This protein binds this small molecule.
Small molecule (SMILES): C[C@H](CCC(=O)O)[C@H]1CC[C@H]2[C@@H]3CC[C@@H]4C[C@H](O)CC[C@]4(C)[C@H]3C[C@H](O)[C@]12C

Binding-site contacts:
Ligand atom C16 contacts residue LYS17 of chain 1.C at 4.2 Å.
Ligand atom O2 contacts residue PHE24 of chain 1.C at 3.6 Å.
Ligand atom C7 contacts residue LYS21 of chain 1.C at 3.6 Å.
Ligand atom C2 contacts residue LYS21 of chain 1.C at 4.1 Å.
Ligand atom C20 contacts residue VAL9 of chain 1.C at 4.1 Å (hydrophobic).
Ligand atom C7 contacts residue PHE20 of chain 1.C at 3.7 Å (hydrophobic).
Ligand atom C2 contacts residue PHE24 of chain 1.C at 3.8 Å (hydrophobic).
Ligand atom C3 contacts residue PHE24 of chain 1.C at 3.9 Å (hydrophobic).
Ligand atom C8 contacts residue PHE20 of chain 1.C at 3.7 Å (hydrophobic).
Ligand atom C15 contacts residue VAL9 of chain 1.C at 4.2 Å (hydrophobic).
Ligand atom C1 contacts residue PHE24 of chain 1.C at 3.4 Å (hydrophobic).
Ligand atom C16 contacts residue VAL9 of chain 1.C at 3.7 Å (hydrophobic).
Ligand atom C8 contacts residue LYS21 of chain 1.C at 4.3 Å.
Ligand atom C24 contacts residue VAL9 of chain 1.C at 4.4 Å (hydrophobic).
Ligand atom C24 contacts residue LYS17 of chain 1.C at 4.4 Å.

Sequence of chain 1.C:
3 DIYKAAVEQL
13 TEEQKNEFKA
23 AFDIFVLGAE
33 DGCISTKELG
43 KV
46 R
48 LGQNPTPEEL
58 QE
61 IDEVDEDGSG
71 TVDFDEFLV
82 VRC